Binding-site contacts:
Ligand atom O6 contacts residue ASN122 of chain 1.A at 4.2 Å.
Ligand atom C8 contacts residue ASN119 of chain 1.A at 4.3 Å.
Ligand atom O5 contacts residue THR121 of chain 1.A at 4.0 Å.
Ligand atom C8 contacts residue VAL167 of chain 1.A at 4.3 Å (hydrophobic).
Ligand atom C7 contacts residue ASN122 of chain 1.A at 4.2 Å.
Ligand atom C4 contacts residue ASN119 of chain 1.A at 4.2 Å.
Ligand atom C1 contacts residue ASN119 of chain 1.A at 1.4 Å.
Ligand atom O7 contacts residue ASN122 of chain 1.A at 4.2 Å.
Ligand atom O7 contacts residue GLU150 of chain 1.A at 3.4 Å (salt-bridge).
Ligand atom C3 contacts residue ASN119 of chain 1.A at 3.8 Å.
Ligand atom N2 contacts residue ASN119 of chain 1.A at 2.8 Å (h-bond).
Ligand atom C5 contacts residue THR121 of chain 1.A at 4.1 Å.
Ligand atom C7 contacts residue GLU150 of chain 1.A at 4.3 Å.
Ligand atom N2 contacts residue THR121 of chain 1.A at 4.3 Å.
Ligand atom O6 contacts residue VAL124 of chain 1.A at 3.4 Å.
Ligand atom C8 contacts residue ASN122 of chain 1.A at 3.8 Å.
Ligand atom C5 contacts residue ASN122 of chain 1.A at 3.4 Å.
Ligand atom O5 contacts residue ASN119 of chain 1.A at 2.4 Å (h-bond).
Ligand atom C2 contacts residue THR121 of chain 1.A at 4.2 Å.
Ligand atom C6 contacts residue VAL124 of chain 1.A at 3.7 Å (hydrophobic).
Ligand atom C1 contacts residue THR121 of chain 1.A at 3.3 Å.
Ligand atom C6 contacts residue ASN122 of chain 1.A at 3.2 Å.
Ligand atom O5 contacts residue ASN122 of chain 1.A at 3.7 Å.
Ligand atom C5 contacts residue ASN119 of chain 1.A at 3.7 Å.
Ligand atom C3 contacts residue THR121 of chain 1.A at 4.4 Å.
Ligand atom C7 contacts residue ASN119 of chain 1.A at 3.2 Å.
Ligand atom O7 contacts residue ASN119 of chain 1.A at 3.1 Å (h-bond).
Ligand atom C2 contacts residue ASN119 of chain 1.A at 2.4 Å.

A protein and the small-molecule ligand that binds it are described below.
Small molecule (SMILES): CC(=O)N[C@H]1[C@H](O[C@H]2[C@H](O)[C@@H](NC(C)=O)CO[C@@H]2CO)O[C@H](CO)[C@@H](O)[C@@H]1O

Sequence of chain 1.A:
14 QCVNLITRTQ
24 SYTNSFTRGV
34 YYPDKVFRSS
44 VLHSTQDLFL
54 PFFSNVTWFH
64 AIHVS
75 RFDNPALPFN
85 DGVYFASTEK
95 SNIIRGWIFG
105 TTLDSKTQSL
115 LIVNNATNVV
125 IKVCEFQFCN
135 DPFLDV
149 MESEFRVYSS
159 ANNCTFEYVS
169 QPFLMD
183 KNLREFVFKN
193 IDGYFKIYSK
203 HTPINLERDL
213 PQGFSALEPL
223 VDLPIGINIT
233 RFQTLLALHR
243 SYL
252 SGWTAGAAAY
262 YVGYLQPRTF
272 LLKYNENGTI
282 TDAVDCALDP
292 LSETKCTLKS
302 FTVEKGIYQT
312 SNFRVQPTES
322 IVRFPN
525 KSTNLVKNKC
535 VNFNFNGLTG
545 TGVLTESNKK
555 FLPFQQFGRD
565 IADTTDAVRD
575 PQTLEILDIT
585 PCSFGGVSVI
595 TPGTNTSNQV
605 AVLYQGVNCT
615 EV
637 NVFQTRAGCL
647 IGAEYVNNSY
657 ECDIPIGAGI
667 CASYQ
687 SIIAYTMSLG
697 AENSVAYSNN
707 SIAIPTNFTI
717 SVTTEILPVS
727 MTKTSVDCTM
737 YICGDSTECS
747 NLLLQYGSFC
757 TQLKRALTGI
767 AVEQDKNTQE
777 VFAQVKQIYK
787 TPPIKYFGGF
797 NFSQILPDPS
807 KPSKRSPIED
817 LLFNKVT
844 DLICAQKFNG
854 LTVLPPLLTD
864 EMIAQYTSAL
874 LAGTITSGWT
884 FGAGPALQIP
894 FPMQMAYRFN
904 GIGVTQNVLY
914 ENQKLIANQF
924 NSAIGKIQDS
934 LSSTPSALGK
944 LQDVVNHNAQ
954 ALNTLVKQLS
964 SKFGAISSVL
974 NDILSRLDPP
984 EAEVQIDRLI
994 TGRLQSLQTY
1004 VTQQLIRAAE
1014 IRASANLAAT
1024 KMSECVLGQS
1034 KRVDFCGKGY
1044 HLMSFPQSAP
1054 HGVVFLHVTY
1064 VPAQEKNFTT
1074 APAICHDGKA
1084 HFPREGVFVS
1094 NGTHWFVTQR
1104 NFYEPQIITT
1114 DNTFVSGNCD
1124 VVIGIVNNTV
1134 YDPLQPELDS